Binding-site contacts:
Ligand atom SAE contacts residue ILE173 of chain 1.A at 3.6 Å.
Ligand atom NAR contacts residue LEU108 of chain 1.A at 2.8 Å (h-bond).
Ligand atom NAA contacts residue GLU106 of chain 1.A at 2.7 Å (salt-bridge).
Ligand atom NAP contacts residue LEU46 of chain 1.A at 3.5 Å.
Ligand atom CAJ contacts residue PHE43 of chain 1.A at 3.6 Å (hydrophobic).
Ligand atom CAX contacts residue LEU158 of chain 1.A at 3.6 Å (hydrophobic).
Ligand atom NAB contacts residue ILE38 of chain 1.A at 3.6 Å.
Ligand atom FAG contacts residue LEU46 of chain 1.A at 3.2 Å.
Ligand atom FAF contacts residue LEU158 of chain 1.A at 3.4 Å.
Ligand atom OAC contacts residue PRO322 of chain 1.A at 3.8 Å.
Ligand atom NAO contacts residue LEU108 of chain 1.A at 2.9 Å (h-bond).
Ligand atom FAG contacts residue PHE43 of chain 1.A at 3.6 Å.
Ligand atom FAF contacts residue ILE173 of chain 1.A at 3.0 Å.
Ligand atom CAT contacts residue GLU106 of chain 1.A at 3.7 Å.
Ligand atom CAK contacts residue GLY109 of chain 1.A at 3.6 Å.
Ligand atom CAN contacts residue ILE38 of chain 1.A at 3.6 Å (hydrophobic).
Ligand atom NAO contacts residue LEU107 of chain 1.A at 3.8 Å.
Ligand atom NAA contacts residue ILE173 of chain 1.A at 3.3 Å.
Ligand atom NAA contacts residue ALA59 of chain 1.A at 3.4 Å.
Ligand atom NAO contacts residue GLU106 of chain 1.A at 3.8 Å.
Ligand atom NAQ contacts residue LEU46 of chain 1.A at 3.6 Å.
Ligand atom CAT contacts residue ALA59 of chain 1.A at 3.6 Å (hydrophobic).
Ligand atom FAF contacts residue GLU155 of chain 1.A at 3.4 Å.
Ligand atom OAC contacts residue THR321 of chain 1.A at 3.4 Å (h-bond).
Ligand atom CAK contacts residue LEU108 of chain 1.A at 3.2 Å (hydrophobic).
Ligand atom CAL contacts residue LEU46 of chain 1.A at 3.8 Å (hydrophobic).
Ligand atom OAC contacts residue PRO320 of chain 1.A at 3.3 Å.
Ligand atom NAR contacts residue LEU107 of chain 1.A at 3.7 Å.
Ligand atom CAX contacts residue LEU108 of chain 1.A at 3.7 Å (hydrophobic).
Ligand atom CAU contacts residue ILE173 of chain 1.A at 3.7 Å (hydrophobic).
Ligand atom NAP contacts residue LEU158 of chain 1.A at 3.4 Å.
Ligand atom CAM contacts residue PRO322 of chain 1.A at 3.5 Å (hydrophobic).
Ligand atom CAI contacts residue ASP174 of chain 1.A at 3.7 Å.
Ligand atom CAI contacts residue ASN156 of chain 1.A at 3.5 Å.
Ligand atom NAR contacts residue GLY109 of chain 1.A at 3.7 Å.
Ligand atom NBA contacts residue LEU158 of chain 1.A at 3.5 Å.
Ligand atom CAW contacts residue LEU108 of chain 1.A at 3.5 Å (hydrophobic).
Ligand atom CAH contacts residue ASP174 of chain 1.A at 3.2 Å.
Ligand atom CAS contacts residue LEU46 of chain 1.A at 3.7 Å (hydrophobic).
Ligand atom NBA contacts residue LEU46 of chain 1.A at 3.7 Å.

The protein below binds the small molecule below.
Small molecule (SMILES): Nc1nc(Nc2ccc(S(N)(=O)=O)cc2)nn1C(=S)Nc1c(F)cccc1F

Sequence of chain 1.A:
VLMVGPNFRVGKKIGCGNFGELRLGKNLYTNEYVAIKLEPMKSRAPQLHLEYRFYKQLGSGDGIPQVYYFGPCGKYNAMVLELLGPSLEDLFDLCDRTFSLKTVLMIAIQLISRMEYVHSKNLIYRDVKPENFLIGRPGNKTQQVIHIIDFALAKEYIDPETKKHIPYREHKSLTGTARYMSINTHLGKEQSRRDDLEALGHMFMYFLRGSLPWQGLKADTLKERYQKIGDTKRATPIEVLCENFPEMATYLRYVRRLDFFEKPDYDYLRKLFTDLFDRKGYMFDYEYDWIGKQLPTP